Sequence of chain 1.A:
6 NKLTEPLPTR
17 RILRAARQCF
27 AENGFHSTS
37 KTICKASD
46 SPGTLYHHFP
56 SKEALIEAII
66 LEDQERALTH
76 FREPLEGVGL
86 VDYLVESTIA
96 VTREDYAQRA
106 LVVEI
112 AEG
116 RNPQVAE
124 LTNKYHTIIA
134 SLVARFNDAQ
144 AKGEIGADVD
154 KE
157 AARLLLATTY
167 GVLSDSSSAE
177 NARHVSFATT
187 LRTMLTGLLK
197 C

Binding-site contacts:
Ligand atom N20 contacts residue THR165 of chain 1.A at 3.0 Å (h-bond).
Ligand atom O4 contacts residue VAL107 of chain 1.A at 3.6 Å.
Ligand atom O6B contacts residue ASP68 of chain 1.A at 3.7 Å.
Ligand atom O6A contacts residue TYR166 of chain 1.A at 2.6 Å (h-bond).
Ligand atom N20 contacts residue LEU161 of chain 1.A at 3.8 Å.
Ligand atom O3 contacts residue GLN103 of chain 1.A at 3.3 Å (h-bond).
Ligand atom O1 contacts residue HIS75 of chain 1.A at 3.2 Å (h-bond).
Ligand atom C19 contacts residue VAL96 of chain 1.A at 3.9 Å (hydrophobic).
Ligand atom O22 contacts residue THR165 of chain 1.A at 3.2 Å (h-bond).
Ligand atom C16 contacts residue THR165 of chain 1.A at 3.9 Å.
Ligand atom O6A contacts residue ILE131 of chain 1.A at 3.8 Å.
Ligand atom C6 contacts residue TYR166 of chain 1.A at 3.5 Å (hydrophobic).
Ligand atom O5 contacts residue ALA72 of chain 1.A at 3.5 Å.
Ligand atom C2 contacts residue HIS75 of chain 1.A at 3.6 Å.
Ligand atom O6B contacts residue LYS127 of chain 1.A at 2.7 Å (salt-bridge).
Ligand atom O3 contacts residue ARG71 of chain 1.A at 2.6 Å (salt-bridge).
Ligand atom O6A contacts residue LYS127 of chain 1.A at 3.2 Å.
Ligand atom C16 contacts residue LEU162 of chain 1.A at 3.8 Å (hydrophobic).
Ligand atom C17 contacts residue THR165 of chain 1.A at 3.6 Å.
Ligand atom C16 contacts residue PHE76 of chain 1.A at 3.8 Å (hydrophobic).
Ligand atom C6 contacts residue LYS127 of chain 1.A at 3.3 Å.
Ligand atom O2 contacts residue HIS75 of chain 1.A at 3.1 Å.
Ligand atom C4 contacts residue ARG71 of chain 1.A at 3.6 Å.
Ligand atom O4 contacts residue ARG71 of chain 1.A at 2.9 Å (salt-bridge).
Ligand atom O22 contacts residue LEU162 of chain 1.A at 3.8 Å.
Ligand atom C17 contacts residue PHE76 of chain 1.A at 3.7 Å (hydrophobic).
Ligand atom O2 contacts residue GLU99 of chain 1.A at 2.2 Å (salt-bridge).
Ligand atom O1 contacts residue ALA72 of chain 1.A at 3.7 Å.
Ligand atom O6A contacts residue ALA72 of chain 1.A at 3.8 Å.
Ligand atom O22 contacts residue LEU161 of chain 1.A at 3.3 Å.
Ligand atom C18 contacts residue PHE76 of chain 1.A at 3.5 Å (hydrophobic).
Ligand atom O21 contacts residue LEU161 of chain 1.A at 3.3 Å.
Ligand atom C3 contacts residue ARG71 of chain 1.A at 3.8 Å.
Ligand atom O6B contacts residue TYR166 of chain 1.A at 3.8 Å.
Ligand atom O3 contacts residue GLU99 of chain 1.A at 2.6 Å (salt-bridge).
Ligand atom C3 contacts residue GLU99 of chain 1.A at 3.1 Å.
Ligand atom C2 contacts residue GLU99 of chain 1.A at 3.3 Å.
Ligand atom O6B contacts residue VAL107 of chain 1.A at 3.9 Å.
Ligand atom C14 contacts residue HIS75 of chain 1.A at 3.8 Å.
Ligand atom O21 contacts residue THR165 of chain 1.A at 3.1 Å (h-bond).

The small molecule below binds the protein below.
Small molecule (SMILES): O=C(O)[C@H]1O[C@@H](Oc2ccc([N+](=O)[O-])cc2)[C@H](O)[C@@H](O)[C@@H]1O